Sequence of chain 1.B:
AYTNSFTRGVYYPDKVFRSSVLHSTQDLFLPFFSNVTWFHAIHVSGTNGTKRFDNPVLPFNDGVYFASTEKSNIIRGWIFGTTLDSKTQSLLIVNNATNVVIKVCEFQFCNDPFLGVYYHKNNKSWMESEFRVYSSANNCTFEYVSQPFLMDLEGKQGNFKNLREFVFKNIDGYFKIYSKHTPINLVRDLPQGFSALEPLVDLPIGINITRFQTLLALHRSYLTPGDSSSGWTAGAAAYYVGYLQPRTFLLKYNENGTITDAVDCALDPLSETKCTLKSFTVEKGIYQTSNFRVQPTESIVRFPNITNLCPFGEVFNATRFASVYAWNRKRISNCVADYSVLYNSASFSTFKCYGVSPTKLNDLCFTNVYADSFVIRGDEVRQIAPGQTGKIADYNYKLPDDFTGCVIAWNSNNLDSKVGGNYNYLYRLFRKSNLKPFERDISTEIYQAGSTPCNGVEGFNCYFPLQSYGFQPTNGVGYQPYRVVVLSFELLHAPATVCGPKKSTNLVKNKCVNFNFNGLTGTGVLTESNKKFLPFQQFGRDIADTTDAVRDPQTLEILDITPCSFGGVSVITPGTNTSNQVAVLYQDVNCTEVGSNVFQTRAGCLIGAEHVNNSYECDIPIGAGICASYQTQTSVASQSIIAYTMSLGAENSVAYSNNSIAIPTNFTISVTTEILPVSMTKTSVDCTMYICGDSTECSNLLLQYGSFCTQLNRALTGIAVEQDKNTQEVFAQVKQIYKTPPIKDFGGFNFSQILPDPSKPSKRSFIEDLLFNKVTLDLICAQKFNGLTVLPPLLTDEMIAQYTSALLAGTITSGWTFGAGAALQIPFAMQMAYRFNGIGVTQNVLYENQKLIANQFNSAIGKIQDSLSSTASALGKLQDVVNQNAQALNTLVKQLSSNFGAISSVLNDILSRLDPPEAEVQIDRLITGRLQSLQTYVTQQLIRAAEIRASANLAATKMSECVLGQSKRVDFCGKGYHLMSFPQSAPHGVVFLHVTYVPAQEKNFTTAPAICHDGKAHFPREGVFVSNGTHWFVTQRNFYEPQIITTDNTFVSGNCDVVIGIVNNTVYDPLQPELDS

Binding-site contacts:
Ligand atom N2 contacts residue ASN270 of chain 1.B at 2.9 Å (h-bond).
Ligand atom C2 contacts residue ASN270 of chain 1.B at 2.5 Å.
Ligand atom C8 contacts residue ASN270 of chain 1.B at 4.4 Å.
Ligand atom C8 contacts residue GLU269 of chain 1.B at 4.4 Å.
Ligand atom C7 contacts residue GLU269 of chain 1.B at 4.3 Å.
Ligand atom C7 contacts residue ASN270 of chain 1.B at 3.3 Å.
Ligand atom C3 contacts residue ASN270 of chain 1.B at 3.8 Å.
Ligand atom O7 contacts residue ASN270 of chain 1.B at 3.1 Å (h-bond).
Ligand atom C5 contacts residue ASN270 of chain 1.B at 3.7 Å.
Ligand atom C4 contacts residue ASN270 of chain 1.B at 4.2 Å.
Ligand atom O5 contacts residue ASN270 of chain 1.B at 2.4 Å (h-bond).
Ligand atom C8 contacts residue LYS545 of chain 1.C at 4.1 Å.
Ligand atom C1 contacts residue ASN270 of chain 1.B at 1.4 Å.
Ligand atom O7 contacts residue GLU269 of chain 1.B at 3.3 Å.

The protein below binds the small molecule below.
Small molecule (SMILES): CC(=O)N[C@@H]1[C@@H](O)[C@H](O)[C@@H](CO)O[C@H]1O

Sequence of chain 1.C:
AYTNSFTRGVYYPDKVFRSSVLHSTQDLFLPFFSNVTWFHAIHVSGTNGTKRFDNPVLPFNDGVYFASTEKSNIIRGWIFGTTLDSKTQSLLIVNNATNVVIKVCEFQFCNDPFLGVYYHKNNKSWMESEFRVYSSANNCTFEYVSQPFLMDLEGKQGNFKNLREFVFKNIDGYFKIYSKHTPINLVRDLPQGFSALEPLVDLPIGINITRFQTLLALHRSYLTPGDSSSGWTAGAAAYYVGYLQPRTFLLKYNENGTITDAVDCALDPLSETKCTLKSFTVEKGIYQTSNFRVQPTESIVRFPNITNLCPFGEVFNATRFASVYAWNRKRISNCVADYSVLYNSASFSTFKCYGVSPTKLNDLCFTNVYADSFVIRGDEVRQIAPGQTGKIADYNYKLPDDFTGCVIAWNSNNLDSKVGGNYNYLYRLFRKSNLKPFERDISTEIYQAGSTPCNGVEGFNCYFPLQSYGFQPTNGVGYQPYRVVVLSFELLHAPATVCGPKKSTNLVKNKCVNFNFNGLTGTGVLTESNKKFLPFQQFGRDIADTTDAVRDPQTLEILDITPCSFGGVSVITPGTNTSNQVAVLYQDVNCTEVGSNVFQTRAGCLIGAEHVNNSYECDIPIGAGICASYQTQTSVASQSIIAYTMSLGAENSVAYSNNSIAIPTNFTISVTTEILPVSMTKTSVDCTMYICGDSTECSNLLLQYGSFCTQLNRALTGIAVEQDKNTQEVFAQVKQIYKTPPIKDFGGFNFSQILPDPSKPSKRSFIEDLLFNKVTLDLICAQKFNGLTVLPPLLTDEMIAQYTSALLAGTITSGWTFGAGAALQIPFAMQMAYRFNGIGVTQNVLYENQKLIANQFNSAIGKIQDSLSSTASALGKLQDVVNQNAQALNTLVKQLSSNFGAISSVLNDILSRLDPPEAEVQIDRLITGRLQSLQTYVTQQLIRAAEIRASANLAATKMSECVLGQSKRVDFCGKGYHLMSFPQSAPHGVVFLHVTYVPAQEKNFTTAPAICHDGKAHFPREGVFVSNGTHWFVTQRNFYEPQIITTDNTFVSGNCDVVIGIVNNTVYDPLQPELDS